Sequence of chain 1.A:
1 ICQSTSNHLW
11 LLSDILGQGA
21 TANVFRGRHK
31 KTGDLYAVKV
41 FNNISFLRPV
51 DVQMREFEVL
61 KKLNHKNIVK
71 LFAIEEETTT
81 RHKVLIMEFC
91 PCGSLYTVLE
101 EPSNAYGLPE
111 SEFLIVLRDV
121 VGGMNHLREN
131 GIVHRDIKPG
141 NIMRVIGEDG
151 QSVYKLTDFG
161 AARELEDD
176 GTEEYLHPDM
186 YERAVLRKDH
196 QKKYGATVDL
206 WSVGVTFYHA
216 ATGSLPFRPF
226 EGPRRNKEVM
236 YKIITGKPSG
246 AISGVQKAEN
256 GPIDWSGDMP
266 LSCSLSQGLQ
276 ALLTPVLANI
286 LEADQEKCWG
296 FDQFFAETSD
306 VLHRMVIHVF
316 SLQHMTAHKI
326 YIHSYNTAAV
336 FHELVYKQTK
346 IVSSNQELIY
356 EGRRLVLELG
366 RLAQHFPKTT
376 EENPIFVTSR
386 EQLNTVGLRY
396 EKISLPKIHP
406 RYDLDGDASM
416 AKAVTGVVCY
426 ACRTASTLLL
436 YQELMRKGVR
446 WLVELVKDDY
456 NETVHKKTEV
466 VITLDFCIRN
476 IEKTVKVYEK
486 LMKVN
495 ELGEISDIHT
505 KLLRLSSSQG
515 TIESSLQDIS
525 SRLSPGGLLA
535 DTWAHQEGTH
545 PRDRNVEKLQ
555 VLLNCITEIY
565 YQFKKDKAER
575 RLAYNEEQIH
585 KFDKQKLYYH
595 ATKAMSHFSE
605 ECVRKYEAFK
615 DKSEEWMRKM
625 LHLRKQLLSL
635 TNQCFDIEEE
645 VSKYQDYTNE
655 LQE

Binding-site contacts:
Ligand atom C7 contacts residue LEU16 of chain 1.A at 3.8 Å (hydrophobic).
Ligand atom C11 contacts residue MET143 of chain 1.A at 3.6 Å (hydrophobic).
Ligand atom C4 contacts residue LEU16 of chain 1.A at 3.9 Å (hydrophobic).
Ligand atom C12 contacts residue MET143 of chain 1.A at 3.9 Å (hydrophobic).
Ligand atom C14 contacts residue ALA37 of chain 1.A at 3.8 Å (hydrophobic).
Ligand atom N2 contacts residue PHE89 of chain 1.A at 3.9 Å.
Ligand atom C5 contacts residue CYS90 of chain 1.A at 3.5 Å (hydrophobic).
Ligand atom C9 contacts residue MET143 of chain 1.A at 3.6 Å (hydrophobic).
Ligand atom C12 contacts residue ALA37 of chain 1.A at 3.8 Å (hydrophobic).
Ligand atom C10 contacts residue LEU16 of chain 1.A at 3.7 Å (hydrophobic).
Ligand atom N2 contacts residue GLU88 of chain 1.A at 2.9 Å (salt-bridge).
Ligand atom C10 contacts residue MET143 of chain 1.A at 3.7 Å (hydrophobic).
Ligand atom N1 contacts residue MET143 of chain 1.A at 3.9 Å.
Ligand atom C15 contacts residue GLU88 of chain 1.A at 3.6 Å.
Ligand atom C5 contacts residue GLY93 of chain 1.A at 3.9 Å.
Ligand atom C9 contacts residue LEU16 of chain 1.A at 3.6 Å (hydrophobic).
Ligand atom O2 contacts residue THR97 of chain 1.A at 3.1 Å (h-bond).
Ligand atom C2 contacts residue GLY93 of chain 1.A at 3.9 Å.
Ligand atom N1 contacts residue LEU16 of chain 1.A at 3.7 Å.
Ligand atom C2 contacts residue THR97 of chain 1.A at 3.6 Å.
Ligand atom C6 contacts residue PRO91 of chain 1.A at 3.4 Å (hydrophobic).
Ligand atom O3 contacts residue CYS90 of chain 1.A at 2.6 Å (h-bond).
Ligand atom N2 contacts residue ALA37 of chain 1.A at 3.5 Å.
Ligand atom C6 contacts residue CYS90 of chain 1.A at 3.1 Å (hydrophobic).
Ligand atom C6 contacts residue GLY93 of chain 1.A at 3.7 Å.
Ligand atom N2 contacts residue CYS90 of chain 1.A at 3.6 Å (h-bond).
Ligand atom C12 contacts residue CYS90 of chain 1.A at 3.5 Å (hydrophobic).
Ligand atom C5 contacts residue LEU16 of chain 1.A at 3.9 Å (hydrophobic).
Ligand atom C8 contacts residue GLY17 of chain 1.A at 3.3 Å.
Ligand atom C16 contacts residue THR157 of chain 1.A at 3.1 Å.
Ligand atom C15 contacts residue MET87 of chain 1.A at 4.0 Å (hydrophobic).
Ligand atom C14 contacts residue GLU88 of chain 1.A at 3.5 Å.
Ligand atom C17 contacts residue THR157 of chain 1.A at 3.5 Å.
Ligand atom C12 contacts residue GLU88 of chain 1.A at 4.0 Å.
Ligand atom O3 contacts residue PHE89 of chain 1.A at 3.4 Å.
Ligand atom C1 contacts residue THR97 of chain 1.A at 3.7 Å.
Ligand atom C8 contacts residue LEU16 of chain 1.A at 3.8 Å (hydrophobic).
Ligand atom O3 contacts residue LEU16 of chain 1.A at 4.1 Å.
Ligand atom C16 contacts residue MET87 of chain 1.A at 3.5 Å (hydrophobic).
Ligand atom N1 contacts residue CYS90 of chain 1.A at 3.4 Å (h-bond).

This protein binds this small molecule.
Small molecule (SMILES): Cc1[nH]c(/C=C2\C(=O)Nc3ccccc32)c(C)c1CCC(=O)O